Binding-site contacts:
Ligand atom C5 contacts residue ASN222 of chain 1.I at 3.7 Å.
Ligand atom C1 contacts residue ASN222 of chain 1.I at 1.5 Å.
Ligand atom C2 contacts residue ASN222 of chain 1.I at 2.5 Å.
Ligand atom C4 contacts residue ASN222 of chain 1.I at 4.2 Å.
Ligand atom O5 contacts residue ASN222 of chain 1.I at 2.4 Å (h-bond).
Ligand atom C7 contacts residue ASN222 of chain 1.I at 4.3 Å.
Ligand atom N2 contacts residue ASN222 of chain 1.I at 3.0 Å (h-bond).
Ligand atom C3 contacts residue ASN222 of chain 1.I at 3.8 Å.

This small molecule binds to this protein.
Small molecule (SMILES): CC(=O)N[C@@H]1[C@@H](O)[C@H](O)[C@@H](CO)O[C@H]1O

Sequence of chain 1.I:
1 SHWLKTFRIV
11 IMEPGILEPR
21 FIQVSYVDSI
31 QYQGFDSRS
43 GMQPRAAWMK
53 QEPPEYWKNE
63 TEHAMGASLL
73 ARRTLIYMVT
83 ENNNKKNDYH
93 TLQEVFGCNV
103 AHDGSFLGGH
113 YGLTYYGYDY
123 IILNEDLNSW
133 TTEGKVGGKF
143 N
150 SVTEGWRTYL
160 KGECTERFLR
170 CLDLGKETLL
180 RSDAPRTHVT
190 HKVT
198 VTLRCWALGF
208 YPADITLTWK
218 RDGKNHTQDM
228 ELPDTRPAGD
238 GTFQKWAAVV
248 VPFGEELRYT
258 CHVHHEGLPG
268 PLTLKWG